This protein binds this small molecule.
Small molecule (SMILES): CCN(CC)C(=O)[C@@H]1C=C2c3cccc4[nH]cc(c34)C[C@H]2N(C)C1

Sequence of chain 1.C:
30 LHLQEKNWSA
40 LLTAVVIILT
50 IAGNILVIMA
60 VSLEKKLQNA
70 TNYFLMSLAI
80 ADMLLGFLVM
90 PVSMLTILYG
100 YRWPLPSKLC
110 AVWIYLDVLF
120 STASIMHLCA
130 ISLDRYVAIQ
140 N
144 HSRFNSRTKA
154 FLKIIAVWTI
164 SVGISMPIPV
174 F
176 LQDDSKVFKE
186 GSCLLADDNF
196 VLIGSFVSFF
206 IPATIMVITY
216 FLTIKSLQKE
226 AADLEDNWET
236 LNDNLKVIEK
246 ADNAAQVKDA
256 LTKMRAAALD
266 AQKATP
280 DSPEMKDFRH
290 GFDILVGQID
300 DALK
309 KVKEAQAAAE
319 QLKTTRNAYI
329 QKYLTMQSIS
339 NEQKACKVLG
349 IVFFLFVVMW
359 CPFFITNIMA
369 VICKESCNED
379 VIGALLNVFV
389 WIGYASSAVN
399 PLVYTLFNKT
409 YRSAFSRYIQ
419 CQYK

Binding-site contacts:
Ligand atom C15 contacts residue PHE362 of chain 1.C at 4.1 Å (hydrophobic).
Ligand atom N2 contacts residue ASP116 of chain 1.C at 3.2 Å (salt-bridge).
Ligand atom C12 contacts residue TRP358 of chain 1.C at 3.7 Å (hydrophobic).
Ligand atom C20 contacts residue LEU384 of chain 1.C at 3.9 Å (hydrophobic).
Ligand atom C1 contacts residue GLY199 of chain 1.C at 4.0 Å.
Ligand atom C18 contacts residue TRP112 of chain 1.C at 3.3 Å (hydrophobic).
Ligand atom C2 contacts residue ASN365 of chain 1.C at 3.4 Å.
Ligand atom C4 contacts residue SER200 of chain 1.C at 3.3 Å.
Ligand atom N1 contacts residue GLY199 of chain 1.C at 3.8 Å.
Ligand atom C12 contacts residue TYR392 of chain 1.C at 3.8 Å (hydrophobic).
Ligand atom C7 contacts residue PHE362 of chain 1.C at 3.5 Å (hydrophobic).
Ligand atom C8 contacts residue SER203 of chain 1.C at 3.8 Å.
Ligand atom C5 contacts residue LEU190 of chain 1.C at 3.5 Å (hydrophobic).
Ligand atom C20 contacts residue VAL388 of chain 1.C at 3.7 Å (hydrophobic).
Ligand atom C6 contacts residue PHE362 of chain 1.C at 4.0 Å (hydrophobic).
Ligand atom C12 contacts residue PHE361 of chain 1.C at 3.8 Å (hydrophobic).
Ligand atom C6 contacts residue ASN365 of chain 1.C at 4.1 Å.
Ligand atom C3 contacts residue PHE362 of chain 1.C at 3.6 Å (hydrophobic).
Ligand atom C19 contacts residue LEU189 of chain 1.C at 3.3 Å (hydrophobic).
Ligand atom C5 contacts residue PHE195 of chain 1.C at 4.1 Å (hydrophobic).
Ligand atom C20 contacts residue ASN385 of chain 1.C at 3.2 Å.
Ligand atom C13 contacts residue ASP116 of chain 1.C at 3.3 Å.
Ligand atom C9 contacts residue PHE361 of chain 1.C at 3.8 Å (hydrophobic).
Ligand atom C4 contacts residue GLY199 of chain 1.C at 3.3 Å.
Ligand atom N1 contacts residue PHE362 of chain 1.C at 3.7 Å.
Ligand atom C7 contacts residue SER120 of chain 1.C at 3.9 Å.
Ligand atom C1 contacts residue PHE362 of chain 1.C at 3.8 Å (hydrophobic).
Ligand atom C17 contacts residue VAL388 of chain 1.C at 4.0 Å (hydrophobic).
Ligand atom C3 contacts residue VAL117 of chain 1.C at 4.1 Å (hydrophobic).
Ligand atom N3 contacts residue LEU189 of chain 1.C at 4.0 Å.
Ligand atom C5 contacts residue SER200 of chain 1.C at 3.8 Å.
Ligand atom C2 contacts residue LEU190 of chain 1.C at 3.5 Å (hydrophobic).
Ligand atom C5 contacts residue ASN365 of chain 1.C at 3.8 Å.
Ligand atom C11 contacts residue PHE361 of chain 1.C at 3.4 Å (hydrophobic).
Ligand atom C12 contacts residue ASP116 of chain 1.C at 3.2 Å.
Ligand atom C8 contacts residue PHE362 of chain 1.C at 3.4 Å (hydrophobic).
Ligand atom O1 contacts residue LEU190 of chain 1.C at 3.8 Å.
Ligand atom N1 contacts residue SER203 of chain 1.C at 3.0 Å (h-bond).
Ligand atom C15 contacts residue SER120 of chain 1.C at 3.8 Å.
Ligand atom C8 contacts residue SER120 of chain 1.C at 3.3 Å.